Sequence of chain 1.A:
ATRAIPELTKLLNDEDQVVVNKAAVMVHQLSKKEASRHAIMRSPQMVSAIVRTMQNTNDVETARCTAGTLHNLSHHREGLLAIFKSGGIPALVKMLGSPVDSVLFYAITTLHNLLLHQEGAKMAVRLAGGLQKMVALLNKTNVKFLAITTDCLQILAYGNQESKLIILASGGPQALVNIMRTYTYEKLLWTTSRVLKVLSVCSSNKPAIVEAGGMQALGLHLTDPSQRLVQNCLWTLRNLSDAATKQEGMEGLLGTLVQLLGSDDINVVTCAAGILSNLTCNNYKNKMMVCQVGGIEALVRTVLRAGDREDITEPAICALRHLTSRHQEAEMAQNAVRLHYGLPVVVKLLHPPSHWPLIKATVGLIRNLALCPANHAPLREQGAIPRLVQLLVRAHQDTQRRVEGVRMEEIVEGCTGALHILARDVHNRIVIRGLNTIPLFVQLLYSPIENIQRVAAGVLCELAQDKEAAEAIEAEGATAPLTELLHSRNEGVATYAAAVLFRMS

A protein and the small-molecule ligand that binds it are described below.
Small molecule (SMILES): O=C(O)[C@@H]1CCCN1

Binding-site contacts:
Ligand atom N contacts residue THR195 of chain 1.A at 4.3 Å.
Ligand atom N contacts residue VAL154 of chain 1.A at 3.5 Å.
Ligand atom CD contacts residue TYR196 of chain 1.A at 3.6 Å (hydrophobic).
Ligand atom OXT contacts residue TYR194 of chain 1.A at 3.2 Å.
Ligand atom C contacts residue TYR194 of chain 1.A at 3.9 Å (hydrophobic).
Ligand atom CG contacts residue THR195 of chain 1.A at 3.2 Å.
Ligand atom CD contacts residue THR195 of chain 1.A at 3.5 Å.
Ligand atom CA contacts residue TYR194 of chain 1.A at 4.2 Å (hydrophobic).
Ligand atom CD contacts residue TYR194 of chain 1.A at 4.1 Å (hydrophobic).
Ligand atom N contacts residue TYR194 of chain 1.A at 3.4 Å.
Ligand atom OXT contacts residue THR193 of chain 1.A at 3.8 Å.
Ligand atom CG contacts residue TYR194 of chain 1.A at 4.4 Å (hydrophobic).
Ligand atom CB contacts residue TYR194 of chain 1.A at 4.2 Å (hydrophobic).
Ligand atom CD contacts residue VAL154 of chain 1.A at 3.8 Å (hydrophobic).
Ligand atom CB contacts residue THR195 of chain 1.A at 3.9 Å.
Ligand atom CG contacts residue TYR196 of chain 1.A at 4.1 Å (hydrophobic).